A protein and the small-molecule ligand that binds it are described below.
Small molecule (SMILES): CC(=O)N[C@H]1[C@H](O[C@H]2[C@H](O)[C@@H](NC(C)=O)CO[C@@H]2CO)O[C@H](CO)[C@@H](O)[C@@H]1O

Binding-site contacts:
Ligand atom N2 contacts residue ASN1108 of chain 1.C at 2.8 Å (h-bond).
Ligand atom C4 contacts residue ASN1108 of chain 1.C at 4.3 Å.
Ligand atom C1 contacts residue ASN1108 of chain 1.C at 1.4 Å.
Ligand atom O7 contacts residue ASN1108 of chain 1.C at 4.3 Å.
Ligand atom C7 contacts residue ASN1108 of chain 1.C at 3.8 Å.
Ligand atom C2 contacts residue ASN1108 of chain 1.C at 2.5 Å.
Ligand atom O5 contacts residue ASN1108 of chain 1.C at 2.5 Å (h-bond).
Ligand atom C5 contacts residue ASN1108 of chain 1.C at 3.7 Å.
Ligand atom C3 contacts residue ASN1108 of chain 1.C at 3.8 Å.

Sequence of chain 1.C:
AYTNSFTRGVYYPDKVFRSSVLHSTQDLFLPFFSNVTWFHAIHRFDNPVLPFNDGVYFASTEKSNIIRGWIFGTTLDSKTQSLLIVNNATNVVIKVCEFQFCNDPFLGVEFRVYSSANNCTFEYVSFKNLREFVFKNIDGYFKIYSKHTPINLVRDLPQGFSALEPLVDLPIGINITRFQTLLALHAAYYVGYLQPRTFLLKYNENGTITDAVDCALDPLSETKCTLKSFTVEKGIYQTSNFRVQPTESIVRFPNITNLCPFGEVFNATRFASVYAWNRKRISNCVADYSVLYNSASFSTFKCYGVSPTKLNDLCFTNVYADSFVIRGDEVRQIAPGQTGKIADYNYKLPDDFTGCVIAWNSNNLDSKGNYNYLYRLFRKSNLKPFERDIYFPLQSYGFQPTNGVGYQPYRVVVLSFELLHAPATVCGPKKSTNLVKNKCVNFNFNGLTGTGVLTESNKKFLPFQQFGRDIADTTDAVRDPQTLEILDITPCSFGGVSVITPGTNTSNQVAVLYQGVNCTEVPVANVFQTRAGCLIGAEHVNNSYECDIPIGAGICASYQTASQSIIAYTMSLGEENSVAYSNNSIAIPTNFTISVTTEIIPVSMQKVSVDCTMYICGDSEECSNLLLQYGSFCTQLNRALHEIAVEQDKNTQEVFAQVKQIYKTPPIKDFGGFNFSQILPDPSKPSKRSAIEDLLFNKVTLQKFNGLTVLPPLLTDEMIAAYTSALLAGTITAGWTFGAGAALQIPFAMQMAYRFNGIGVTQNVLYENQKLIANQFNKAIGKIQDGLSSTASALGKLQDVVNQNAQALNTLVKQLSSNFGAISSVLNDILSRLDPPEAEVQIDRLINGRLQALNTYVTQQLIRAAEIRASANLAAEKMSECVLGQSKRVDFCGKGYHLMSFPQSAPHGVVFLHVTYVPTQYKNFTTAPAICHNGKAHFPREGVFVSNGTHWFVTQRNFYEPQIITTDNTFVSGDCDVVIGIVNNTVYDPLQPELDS